Sequence of chain 1.D:
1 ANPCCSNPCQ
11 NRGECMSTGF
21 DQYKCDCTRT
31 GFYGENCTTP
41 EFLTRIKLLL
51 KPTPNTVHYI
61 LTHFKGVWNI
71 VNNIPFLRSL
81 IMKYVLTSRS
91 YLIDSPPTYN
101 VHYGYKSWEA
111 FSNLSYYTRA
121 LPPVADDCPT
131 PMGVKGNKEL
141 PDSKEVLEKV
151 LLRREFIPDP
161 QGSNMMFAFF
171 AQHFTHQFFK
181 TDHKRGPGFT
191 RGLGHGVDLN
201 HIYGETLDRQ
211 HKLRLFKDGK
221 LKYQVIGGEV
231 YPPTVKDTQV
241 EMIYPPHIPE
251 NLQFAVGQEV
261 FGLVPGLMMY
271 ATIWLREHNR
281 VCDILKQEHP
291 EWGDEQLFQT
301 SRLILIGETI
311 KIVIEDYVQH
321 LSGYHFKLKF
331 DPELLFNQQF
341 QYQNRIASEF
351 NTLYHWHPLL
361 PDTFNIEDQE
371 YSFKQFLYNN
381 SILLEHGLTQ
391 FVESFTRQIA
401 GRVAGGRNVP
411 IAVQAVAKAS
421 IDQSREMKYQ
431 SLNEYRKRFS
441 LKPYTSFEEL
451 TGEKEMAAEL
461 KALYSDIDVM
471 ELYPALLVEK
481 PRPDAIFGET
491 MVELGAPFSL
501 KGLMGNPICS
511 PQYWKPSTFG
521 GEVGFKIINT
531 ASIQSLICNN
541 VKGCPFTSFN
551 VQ

The small molecule below binds the protein below.
Small molecule (SMILES): Cc1cnc(NC(=O)C2=C(O)c3ccccc3S(=O)(=O)N2C)s1

Binding-site contacts:
Ligand atom CAW contacts residue MET491 of chain 1.D at 3.8 Å (hydrophobic).
Ligand atom CAO contacts residue VAL318 of chain 1.D at 3.7 Å (hydrophobic).
Ligand atom CAG contacts residue ALA496 of chain 1.D at 3.8 Å (hydrophobic).
Ligand atom CAN contacts residue VAL318 of chain 1.D at 3.8 Å (hydrophobic).
Ligand atom CAC contacts residue SER499 of chain 1.D at 4.0 Å.
Ligand atom NAP contacts residue SER499 of chain 1.D at 4.0 Å.
Ligand atom CAV contacts residue LEU321 of chain 1.D at 3.8 Å (hydrophobic).
Ligand atom NAS contacts residue GLY495 of chain 1.D at 4.0 Å.
Ligand atom SAT contacts residue ALA496 of chain 1.D at 4.0 Å.
Ligand atom CAC contacts residue VAL318 of chain 1.D at 3.7 Å (hydrophobic).
Ligand atom CAM contacts residue LEU500 of chain 1.D at 3.4 Å (hydrophobic).
Ligand atom CAO contacts residue LEU328 of chain 1.D at 3.8 Å (hydrophobic).
Ligand atom CAI contacts residue LEU500 of chain 1.D at 3.9 Å (hydrophobic).
Ligand atom CAW contacts residue PHE487 of chain 1.D at 3.8 Å (hydrophobic).
Ligand atom CAO contacts residue TYR324 of chain 1.D at 4.1 Å (hydrophobic).
Ligand atom OAK contacts residue ARG89 of chain 1.D at 3.7 Å.
Ligand atom CAI contacts residue ILE314 of chain 1.D at 3.5 Å (hydrophobic).
Ligand atom CAM contacts residue LEU86 of chain 1.D at 3.8 Å (hydrophobic).
Ligand atom NAP contacts residue VAL318 of chain 1.D at 3.8 Å.
Ligand atom CAD contacts residue ILE314 of chain 1.D at 4.0 Å (hydrophobic).
Ligand atom CAW contacts residue TRP356 of chain 1.D at 3.9 Å (hydrophobic).
Ligand atom OAQ contacts residue ALA496 of chain 1.D at 3.1 Å.
Ligand atom OAK contacts residue VAL85 of chain 1.D at 3.5 Å.
Ligand atom CAF contacts residue MET82 of chain 1.D at 4.0 Å (hydrophobic).
Ligand atom CAF contacts residue LEU86 of chain 1.D at 3.9 Å (hydrophobic).
Ligand atom NAP contacts residue ALA496 of chain 1.D at 3.6 Å.
Ligand atom SAT contacts residue LEU321 of chain 1.D at 3.6 Å.
Ligand atom NAS contacts residue SER499 of chain 1.D at 3.8 Å.
Ligand atom OAL contacts residue LEU500 of chain 1.D at 3.8 Å.
Ligand atom CAR contacts residue ALA496 of chain 1.D at 3.9 Å (hydrophobic).
Ligand atom OAH contacts residue VAL318 of chain 1.D at 3.7 Å.
Ligand atom CAM contacts residue MET82 of chain 1.D at 3.8 Å (hydrophobic).
Ligand atom CAG contacts residue VAL318 of chain 1.D at 3.9 Å (hydrophobic).
Ligand atom CAF contacts residue LEU500 of chain 1.D at 3.5 Å (hydrophobic).
Ligand atom CAN contacts residue ALA496 of chain 1.D at 3.4 Å (hydrophobic).
Ligand atom OAH contacts residue SER499 of chain 1.D at 2.7 Å (h-bond).
Ligand atom OAL contacts residue ARG89 of chain 1.D at 3.5 Å.
Ligand atom NAJ contacts residue ALA496 of chain 1.D at 4.0 Å.
Ligand atom OAL contacts residue ALA496 of chain 1.D at 3.3 Å (h-bond).
Ligand atom OAH contacts residue LEU500 of chain 1.D at 4.1 Å.